This protein binds this small molecule.
Small molecule (SMILES): Cc1ccc2oc(C#Cc3cccc(CN4CCN(CCNC(=O)c5cccc(C#Cc6oc7ccc(C)cc7c6CC(=O)O)c5)CC4)c3)c(CC(=O)O)c2c1

Binding-site contacts:
Ligand atom O53 contacts residue TYR50 of chain 1.B at 3.2 Å.
Ligand atom O01 contacts residue GLU47 of chain 1.B at 2.9 Å (salt-bridge).
Ligand atom C35 contacts residue GLU47 of chain 1.B at 3.5 Å.
Ligand atom O29 contacts residue TYR50 of chain 1.A at 3.3 Å (h-bond).
Ligand atom C31 contacts residue GLU47 of chain 1.A at 3.1 Å.
Ligand atom C43 contacts residue GLU121 of chain 1.A at 3.5 Å.
Ligand atom C54 contacts residue HIS122 of chain 1.A at 3.2 Å.
Ligand atom C15 contacts residue GLN46 of chain 1.A at 3.3 Å.
Ligand atom C52 contacts residue THR125 of chain 1.A at 3.5 Å.
Ligand atom C46 contacts residue THR125 of chain 1.A at 3.4 Å.
Ligand atom C55 contacts residue HIS122 of chain 1.A at 3.5 Å.
Ligand atom C39 contacts residue THR125 of chain 1.A at 3.4 Å.
Ligand atom C26 contacts residue ALA80 of chain 1.A at 3.5 Å (hydrophobic).
Ligand atom C27 contacts residue ALA49 of chain 1.A at 3.5 Å (hydrophobic).
Ligand atom C32 contacts residue GLU47 of chain 1.A at 2.9 Å.
Ligand atom O44 contacts residue THR125 of chain 1.A at 2.8 Å (h-bond).
Ligand atom O44 contacts residue HIS122 of chain 1.A at 2.7 Å (h-bond).
Ligand atom O21 contacts residue THR125 of chain 1.B at 2.7 Å (h-bond).
Ligand atom O20 contacts residue ALA120 of chain 1.B at 3.4 Å.
Ligand atom C14 contacts residue GLN46 of chain 1.A at 3.4 Å.
Ligand atom O53 contacts residue THR125 of chain 1.A at 3.3 Å (h-bond).
Ligand atom O21 contacts residue GLU121 of chain 1.B at 3.2 Å (salt-bridge).
Ligand atom O44 contacts residue GLU121 of chain 1.A at 3.3 Å (salt-bridge).
Ligand atom C16 contacts residue THR125 of chain 1.B at 3.1 Å.
Ligand atom C19 contacts residue GLU121 of chain 1.B at 3.4 Å.
Ligand atom O29 contacts residue THR125 of chain 1.B at 3.5 Å (h-bond).
Ligand atom O45 contacts residue GLU121 of chain 1.A at 2.9 Å (salt-bridge).
Ligand atom C54 contacts residue GLN46 of chain 1.B at 3.3 Å.
Ligand atom C51 contacts residue ALA49 of chain 1.B at 3.4 Å (hydrophobic).
Ligand atom C11 contacts residue GLU47 of chain 1.A at 3.3 Å.
Ligand atom C39 contacts residue GLN46 of chain 1.B at 3.5 Å.
Ligand atom C02 contacts residue GLU47 of chain 1.B at 3.1 Å.
Ligand atom O20 contacts residue GLU121 of chain 1.B at 2.8 Å (salt-bridge).
Ligand atom C18 contacts residue GLN46 of chain 1.A at 3.4 Å.
Ligand atom O21 contacts residue HIS122 of chain 1.B at 3.0 Å (h-bond).
Ligand atom C43 contacts residue HIS122 of chain 1.A at 3.3 Å.
Ligand atom C40 contacts residue THR125 of chain 1.A at 2.9 Å.
Ligand atom C41 contacts residue THR125 of chain 1.A at 3.2 Å.
Ligand atom C22 contacts residue THR125 of chain 1.B at 3.5 Å.
Ligand atom C17 contacts residue THR125 of chain 1.B at 3.3 Å.

Sequence of chain 1.A:
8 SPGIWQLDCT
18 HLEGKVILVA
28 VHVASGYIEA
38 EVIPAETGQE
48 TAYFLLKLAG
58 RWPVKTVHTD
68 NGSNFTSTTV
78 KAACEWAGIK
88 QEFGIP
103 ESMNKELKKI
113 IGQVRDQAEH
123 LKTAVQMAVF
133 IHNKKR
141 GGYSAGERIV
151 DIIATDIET

Sequence of chain 1.B:
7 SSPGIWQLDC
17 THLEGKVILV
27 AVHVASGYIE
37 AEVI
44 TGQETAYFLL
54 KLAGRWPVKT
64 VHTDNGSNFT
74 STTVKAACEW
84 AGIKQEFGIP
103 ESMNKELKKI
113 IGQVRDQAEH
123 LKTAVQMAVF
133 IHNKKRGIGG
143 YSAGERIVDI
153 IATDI